Binding-site contacts:
Ligand atom OAG contacts residue PHE129 of chain 1.B at 3.6 Å.
Ligand atom CAS contacts residue PHE186 of chain 1.A at 3.7 Å (hydrophobic).
Ligand atom CAJ contacts residue GLY185 of chain 1.B at 3.5 Å.
Ligand atom CAM contacts residue LEU136 of chain 1.B at 3.7 Å (hydrophobic).
Ligand atom CAQ contacts residue VAL132 of chain 1.B at 3.9 Å (hydrophobic).
Ligand atom CAO contacts residue LEU136 of chain 1.A at 3.2 Å (hydrophobic).
Ligand atom CAH contacts residue LEU136 of chain 1.A at 3.6 Å (hydrophobic).
Ligand atom OAT contacts residue ASN133 of chain 1.B at 4.0 Å.
Ligand atom CAW contacts residue PHE186 of chain 1.A at 3.4 Å (hydrophobic).
Ligand atom CAJ contacts residue PHE186 of chain 1.B at 3.6 Å (hydrophobic).
Ligand atom NAL contacts residue GLY182 of chain 1.A at 3.6 Å.
Ligand atom NAD contacts residue VAL132 of chain 1.A at 3.9 Å.
Ligand atom NAN contacts residue LEU136 of chain 1.A at 3.6 Å.
Ligand atom CAF contacts residue ASN133 of chain 1.A at 3.3 Å.
Ligand atom CAS contacts residue GLY185 of chain 1.A at 3.9 Å.
Ligand atom CAI contacts residue GLY185 of chain 1.B at 3.3 Å.
Ligand atom CAI contacts residue PHE186 of chain 1.B at 3.6 Å (hydrophobic).
Ligand atom CAQ contacts residue LEU136 of chain 1.A at 3.9 Å (hydrophobic).
Ligand atom CAF contacts residue VAL132 of chain 1.A at 3.6 Å (hydrophobic).
Ligand atom OAT contacts residue LEU136 of chain 1.A at 3.5 Å.
Ligand atom CAV contacts residue GLY182 of chain 1.B at 3.6 Å.
Ligand atom CAA contacts residue ALA178 of chain 1.A at 3.8 Å (hydrophobic).
Ligand atom NAN contacts residue LEU136 of chain 1.B at 3.7 Å.
Ligand atom CAW contacts residue GLY185 of chain 1.A at 3.4 Å.
Ligand atom CAA contacts residue PHE186 of chain 1.B at 3.8 Å (hydrophobic).
Ligand atom CAU contacts residue GLY182 of chain 1.B at 3.8 Å.
Ligand atom CAW contacts residue ALA178 of chain 1.B at 3.5 Å (hydrophobic).
Ligand atom NAD contacts residue LEU136 of chain 1.B at 3.5 Å.
Ligand atom CAA contacts residue TRP128 of chain 1.A at 3.6 Å (hydrophobic).
Ligand atom CAK contacts residue ALA178 of chain 1.A at 4.0 Å (hydrophobic).
Ligand atom CAV contacts residue ALA178 of chain 1.B at 3.7 Å (hydrophobic).
Ligand atom CAH contacts residue PHE129 of chain 1.B at 3.2 Å (hydrophobic).
Ligand atom CAC contacts residue VAL132 of chain 1.A at 3.8 Å (hydrophobic).
Ligand atom CAO contacts residue LEU136 of chain 1.B at 3.8 Å (hydrophobic).
Ligand atom CAJ contacts residue ALA178 of chain 1.A at 3.4 Å (hydrophobic).
Ligand atom OAT contacts residue LEU136 of chain 1.B at 3.8 Å.
Ligand atom CAE contacts residue LEU136 of chain 1.B at 3.5 Å (hydrophobic).
Ligand atom OAG contacts residue TRP128 of chain 1.B at 4.0 Å.
Ligand atom NAP contacts residue LEU136 of chain 1.A at 3.4 Å.
Ligand atom CAI contacts residue ALA178 of chain 1.A at 3.3 Å (hydrophobic).

Sequence of chain 1.B:
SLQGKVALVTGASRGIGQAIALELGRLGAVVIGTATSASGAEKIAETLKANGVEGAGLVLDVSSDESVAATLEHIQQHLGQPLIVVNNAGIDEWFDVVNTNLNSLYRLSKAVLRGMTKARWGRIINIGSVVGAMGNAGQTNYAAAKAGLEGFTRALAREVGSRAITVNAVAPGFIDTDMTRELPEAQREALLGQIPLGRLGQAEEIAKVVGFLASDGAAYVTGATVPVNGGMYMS

Sequence of chain 1.A:
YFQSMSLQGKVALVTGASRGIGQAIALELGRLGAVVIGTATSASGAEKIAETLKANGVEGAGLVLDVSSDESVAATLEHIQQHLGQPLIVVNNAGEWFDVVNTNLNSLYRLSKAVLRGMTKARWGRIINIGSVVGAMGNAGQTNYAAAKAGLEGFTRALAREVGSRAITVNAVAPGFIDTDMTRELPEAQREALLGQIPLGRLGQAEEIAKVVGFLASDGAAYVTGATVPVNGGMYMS

This small molecule binds to this protein.
Small molecule (SMILES): CCn1c(NC(=O)Nc2ccccc2OC)nc2ccccc21